Sequence of chain 9.A:
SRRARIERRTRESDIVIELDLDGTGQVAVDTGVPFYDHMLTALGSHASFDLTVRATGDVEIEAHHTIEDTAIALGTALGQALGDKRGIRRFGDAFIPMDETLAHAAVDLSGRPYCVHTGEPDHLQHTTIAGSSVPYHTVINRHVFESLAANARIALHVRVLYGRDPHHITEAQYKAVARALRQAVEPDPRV

Binding-site contacts:
Ligand atom N1 contacts residue MET113 of chain 3.A at 3.5 Å.
Ligand atom O2 contacts residue GLU27 of chain 14.A at 3.1 Å (salt-bridge).
Ligand atom N1 contacts residue MN1 of chain 14.C at 2.2 Å.
Ligand atom N2 contacts residue MET113 of chain 3.A at 3.6 Å.
Ligand atom N2 contacts residue MN1 of chain 3.D at 2.1 Å.
Ligand atom OP5 contacts residue LYS190 of chain 3.A at 2.8 Å (salt-bridge).
Ligand atom C4 contacts residue MN1 of chain 3.D at 2.8 Å.
Ligand atom C6 contacts residue HIS182 of chain 3.A at 3.6 Å.
Ligand atom C3 contacts residue GLU27 of chain 14.A at 3.6 Å.
Ligand atom C1 contacts residue GLU27 of chain 14.A at 3.1 Å.
Ligand atom N2 contacts residue HIS182 of chain 3.A at 3.2 Å (h-bond).
Ligand atom O3 contacts residue MN1 of chain 3.D at 2.5 Å.
Ligand atom O3 contacts residue HIS80 of chain 14.A at 3.3 Å (h-bond).
Ligand atom OP1 contacts residue LYS190 of chain 3.A at 3.7 Å.
Ligand atom N1 contacts residue HIS183 of chain 3.A at 3.3 Å (h-bond).
Ligand atom P contacts residue ARG105 of chain 9.A at 3.6 Å.
Ligand atom C6 contacts residue MN1 of chain 14.C at 3.0 Å.
Ligand atom N1 contacts residue HIS79 of chain 14.A at 3.2 Å (h-bond).
Ligand atom C6 contacts residue MN1 of chain 3.D at 3.4 Å.
Ligand atom OP6 contacts residue ARG105 of chain 9.A at 3.3 Å (salt-bridge).
Ligand atom C6 contacts residue HIS79 of chain 14.A at 3.0 Å.
Ligand atom OP6 contacts residue ARG127 of chain 9.A at 3.1 Å (salt-bridge).
Ligand atom C3 contacts residue MN1 of chain 3.D at 3.0 Å.
Ligand atom C3 contacts residue HIS80 of chain 14.A at 3.2 Å.
Ligand atom O3 contacts residue GLU186 of chain 3.A at 2.7 Å (salt-bridge).
Ligand atom C5 contacts residue GLU83 of chain 14.A at 3.4 Å.
Ligand atom C4 contacts residue HIS80 of chain 14.A at 3.2 Å.
Ligand atom C5 contacts residue MET113 of chain 3.A at 3.5 Å (hydrophobic).
Ligand atom N2 contacts residue HIS80 of chain 14.A at 2.9 Å (h-bond).
Ligand atom C6 contacts residue HIS183 of chain 3.A at 3.5 Å.
Ligand atom OP6 contacts residue LYS190 of chain 3.A at 3.4 Å (salt-bridge).
Ligand atom O3 contacts residue HIS53 of chain 3.A at 3.4 Å (h-bond).
Ligand atom N2 contacts residue GLU186 of chain 3.A at 3.1 Å (salt-bridge).
Ligand atom N1 contacts residue GLU83 of chain 14.A at 3.1 Å (salt-bridge).
Ligand atom C5 contacts residue MN1 of chain 14.C at 3.3 Å.
Ligand atom C4 contacts residue MET113 of chain 3.A at 3.6 Å (hydrophobic).
Ligand atom C2 contacts residue GLU27 of chain 14.A at 3.5 Å.
Ligand atom C6 contacts residue MET113 of chain 3.A at 3.5 Å (hydrophobic).
Ligand atom P contacts residue LYS190 of chain 3.A at 3.5 Å.
Ligand atom OP5 contacts residue ARG105 of chain 9.A at 3.1 Å (salt-bridge).

Sequence of chain 3.A:
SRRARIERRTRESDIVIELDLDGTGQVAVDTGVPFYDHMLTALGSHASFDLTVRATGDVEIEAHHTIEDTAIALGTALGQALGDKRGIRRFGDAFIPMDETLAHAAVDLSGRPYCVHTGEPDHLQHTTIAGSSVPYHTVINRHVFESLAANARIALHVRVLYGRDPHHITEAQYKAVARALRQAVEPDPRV

Sequence of chain 14.A:
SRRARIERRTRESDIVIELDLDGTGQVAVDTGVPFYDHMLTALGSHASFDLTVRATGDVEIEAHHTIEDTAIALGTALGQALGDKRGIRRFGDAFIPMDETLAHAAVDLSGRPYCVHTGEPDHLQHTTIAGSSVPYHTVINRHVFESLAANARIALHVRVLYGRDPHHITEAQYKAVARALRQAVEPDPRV

A small-molecule ligand and the protein it binds are described below.
Small molecule (SMILES): O=P(O)(O)OC[C@@H](O)[C@@H](O)c1cnc[nH]1